The small molecule below binds the protein below.
Small molecule (SMILES): CS(=O)(=O)c1ccc(-c2cccn3nc(Nc4ccc(N5CCOCC5)cc4)nc23)cc1

Binding-site contacts:
Ligand atom C13 contacts residue LEU24 of chain 1.B at 3.9 Å (hydrophobic).
Ligand atom C13 contacts residue GLY104 of chain 1.B at 3.8 Å.
Ligand atom C2 contacts residue LEU152 of chain 1.B at 3.8 Å (hydrophobic).
Ligand atom C23 contacts residue GLY162 of chain 1.B at 3.6 Å.
Ligand atom C7 contacts residue LEU101 of chain 1.B at 3.6 Å (hydrophobic).
Ligand atom C10 contacts residue GLY104 of chain 1.B at 3.7 Å.
Ligand atom C3 contacts residue MET98 of chain 1.B at 3.6 Å (hydrophobic).
Ligand atom C8 contacts residue GLY104 of chain 1.B at 3.6 Å.
Ligand atom C9 contacts residue GLY104 of chain 1.B at 3.5 Å.
Ligand atom N1 contacts residue ALA49 of chain 1.B at 3.7 Å.
Ligand atom O2 contacts residue LYS26 of chain 1.B at 3.3 Å (salt-bridge).
Ligand atom C5 contacts residue ALA49 of chain 1.B at 3.4 Å (hydrophobic).
Ligand atom C4 contacts residue GLU99 of chain 1.B at 3.7 Å.
Ligand atom C12 contacts residue LEU24 of chain 1.B at 3.8 Å (hydrophobic).
Ligand atom O1 contacts residue LYS26 of chain 1.B at 3.6 Å.
Ligand atom C3 contacts residue LEU152 of chain 1.B at 3.9 Å (hydrophobic).
Ligand atom C4 contacts residue ALA49 of chain 1.B at 3.7 Å (hydrophobic).
Ligand atom C3 contacts residue GLY162 of chain 1.B at 3.5 Å.
Ligand atom C5 contacts residue GLU99 of chain 1.B at 3.0 Å.
Ligand atom C4 contacts residue VAL80 of chain 1.B at 3.8 Å (hydrophobic).
Ligand atom N1 contacts residue LEU152 of chain 1.B at 3.4 Å.
Ligand atom C5 contacts residue LEU152 of chain 1.B at 3.5 Å (hydrophobic).
Ligand atom C1 contacts residue ASN150 of chain 1.B at 3.3 Å.
Ligand atom C22 contacts residue ASP163 of chain 1.B at 3.6 Å.
Ligand atom C19 contacts residue VAL32 of chain 1.B at 3.7 Å (hydrophobic).
Ligand atom C9 contacts residue PRO102 of chain 1.B at 3.9 Å (hydrophobic).
Ligand atom O2 contacts residue GLY25 of chain 1.B at 3.4 Å.
Ligand atom C1 contacts residue ARG149 of chain 1.B at 3.7 Å.
Ligand atom C9 contacts residue TYR100 of chain 1.B at 3.8 Å (hydrophobic).
Ligand atom C4 contacts residue LEU152 of chain 1.B at 3.8 Å (hydrophobic).
Ligand atom C17 contacts residue LEU24 of chain 1.B at 3.8 Å (hydrophobic).
Ligand atom C8 contacts residue LEU101 of chain 1.B at 3.6 Å (hydrophobic).
Ligand atom C4 contacts residue MET98 of chain 1.B at 3.6 Å (hydrophobic).
Ligand atom N3 contacts residue LEU152 of chain 1.B at 3.6 Å.
Ligand atom N4 contacts residue LEU101 of chain 1.B at 2.9 Å (h-bond).
Ligand atom O1 contacts residue GLY27 of chain 1.B at 3.6 Å (h-bond).
Ligand atom C6 contacts residue LEU152 of chain 1.B at 3.5 Å (hydrophobic).
Ligand atom C9 contacts residue LEU101 of chain 1.B at 3.5 Å (hydrophobic).
Ligand atom N2 contacts residue LEU101 of chain 1.B at 3.2 Å (h-bond).
Ligand atom N4 contacts residue TYR100 of chain 1.B at 3.7 Å.

Sequence of chain 1.B:
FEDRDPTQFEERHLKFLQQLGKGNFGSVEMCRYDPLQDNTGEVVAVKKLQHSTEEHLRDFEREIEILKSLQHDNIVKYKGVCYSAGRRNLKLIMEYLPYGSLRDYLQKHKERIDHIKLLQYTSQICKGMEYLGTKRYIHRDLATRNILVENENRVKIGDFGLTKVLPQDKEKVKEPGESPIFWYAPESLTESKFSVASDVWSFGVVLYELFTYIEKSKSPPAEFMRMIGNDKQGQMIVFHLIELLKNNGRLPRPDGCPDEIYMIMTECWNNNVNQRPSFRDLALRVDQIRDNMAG